Binding-site contacts:
Ligand atom O1P contacts residue HIS426 of chain 8.A at 2.7 Å (h-bond).
Ligand atom C2' contacts residue ASP216 of chain 8.A at 4.3 Å.
Ligand atom C5 contacts residue PRO218 of chain 8.A at 4.0 Å (hydrophobic).
Ligand atom O2P contacts residue HIS426 of chain 8.A at 3.6 Å.
Ligand atom C6 contacts residue HIS428 of chain 8.A at 4.2 Å.
Ligand atom N6 contacts residue HIS428 of chain 8.A at 4.0 Å.
Ligand atom C8 contacts residue PRO429 of chain 8.A at 4.3 Å (hydrophobic).
Ligand atom O3' contacts residue LYS439 of chain 8.A at 3.5 Å.
Ligand atom N9 contacts residue PRO218 of chain 8.A at 4.2 Å.
Ligand atom N6 contacts residue ASP407 of chain 8.A at 3.6 Å (salt-bridge).
Ligand atom O3' contacts residue ILE420 of chain 8.A at 4.2 Å.
Ligand atom N7 contacts residue GLY437 of chain 8.A at 3.5 Å (h-bond).
Ligand atom N9 contacts residue GLY437 of chain 8.A at 3.3 Å (h-bond).
Ligand atom C8 contacts residue GLY437 of chain 8.A at 2.8 Å.
Ligand atom N1 contacts residue HIS428 of chain 8.A at 3.3 Å.
Ligand atom O3' contacts residue GLU215 of chain 8.A at 3.5 Å (salt-bridge).
Ligand atom N7 contacts residue PRO218 of chain 8.A at 4.0 Å.
Ligand atom N7 contacts residue PRO429 of chain 8.A at 4.3 Å.
Ligand atom C8 contacts residue VAL217 of chain 8.A at 3.5 Å (hydrophobic).
Ligand atom N6 contacts residue SER430 of chain 8.A at 3.7 Å.
Ligand atom C2' contacts residue GLY437 of chain 8.A at 2.8 Å.
Ligand atom C2' contacts residue GLU215 of chain 8.A at 3.6 Å.
Ligand atom O3P contacts residue LYS439 of chain 8.A at 2.9 Å.
Ligand atom O3' contacts residue GLY437 of chain 8.A at 3.9 Å.
Ligand atom C3' contacts residue GLU215 of chain 8.A at 3.3 Å.
Ligand atom N3 contacts residue PRO429 of chain 8.A at 4.4 Å.
Ligand atom P contacts residue HIS426 of chain 8.A at 3.9 Å.
Ligand atom O5' contacts residue LYS439 of chain 8.A at 3.8 Å.
Ligand atom P contacts residue LYS439 of chain 8.A at 3.3 Å.
Ligand atom C8 contacts residue PRO218 of chain 8.A at 4.2 Å (hydrophobic).
Ligand atom C4 contacts residue PRO218 of chain 8.A at 4.1 Å (hydrophobic).
Ligand atom N9 contacts residue PRO429 of chain 8.A at 4.3 Å.
Ligand atom C6 contacts residue PRO218 of chain 8.A at 4.2 Å (hydrophobic).
Ligand atom C3' contacts residue GLY437 of chain 8.A at 3.9 Å.
Ligand atom C2 contacts residue HIS428 of chain 8.A at 3.8 Å.
Ligand atom N7 contacts residue VAL217 of chain 8.A at 3.7 Å.
Ligand atom C1' contacts residue GLY437 of chain 8.A at 3.3 Å.
Ligand atom O1P contacts residue LYS439 of chain 8.A at 2.6 Å.
Ligand atom C6 contacts residue SER430 of chain 8.A at 4.2 Å.
Ligand atom N9 contacts residue VAL217 of chain 8.A at 4.4 Å.

Sequence of chain 8.A:
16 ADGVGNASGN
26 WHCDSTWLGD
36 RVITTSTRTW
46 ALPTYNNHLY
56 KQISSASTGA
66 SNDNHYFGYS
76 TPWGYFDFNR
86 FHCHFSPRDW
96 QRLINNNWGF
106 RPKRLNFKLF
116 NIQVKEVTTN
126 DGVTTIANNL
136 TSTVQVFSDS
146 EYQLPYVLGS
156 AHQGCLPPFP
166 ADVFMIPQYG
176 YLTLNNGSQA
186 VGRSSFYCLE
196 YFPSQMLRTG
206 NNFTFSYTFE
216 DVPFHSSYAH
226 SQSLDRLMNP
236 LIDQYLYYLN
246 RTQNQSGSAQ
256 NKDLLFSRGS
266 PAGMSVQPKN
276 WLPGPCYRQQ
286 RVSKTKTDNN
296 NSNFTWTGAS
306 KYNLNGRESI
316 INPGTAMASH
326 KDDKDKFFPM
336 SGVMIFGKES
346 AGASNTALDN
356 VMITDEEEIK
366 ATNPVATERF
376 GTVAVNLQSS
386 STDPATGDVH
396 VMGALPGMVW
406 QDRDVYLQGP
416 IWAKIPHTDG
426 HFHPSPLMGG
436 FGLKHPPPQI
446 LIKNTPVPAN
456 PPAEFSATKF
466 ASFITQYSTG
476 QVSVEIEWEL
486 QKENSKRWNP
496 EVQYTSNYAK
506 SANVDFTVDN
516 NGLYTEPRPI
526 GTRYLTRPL

A protein and the small-molecule ligand that binds it are described below.
Small molecule (SMILES): Nc1ncnc2c1ncn2[C@@H]1C[C@@H](O)[C@@H](COP(=O)(O)O)O1